Sequence of chain 1.C:
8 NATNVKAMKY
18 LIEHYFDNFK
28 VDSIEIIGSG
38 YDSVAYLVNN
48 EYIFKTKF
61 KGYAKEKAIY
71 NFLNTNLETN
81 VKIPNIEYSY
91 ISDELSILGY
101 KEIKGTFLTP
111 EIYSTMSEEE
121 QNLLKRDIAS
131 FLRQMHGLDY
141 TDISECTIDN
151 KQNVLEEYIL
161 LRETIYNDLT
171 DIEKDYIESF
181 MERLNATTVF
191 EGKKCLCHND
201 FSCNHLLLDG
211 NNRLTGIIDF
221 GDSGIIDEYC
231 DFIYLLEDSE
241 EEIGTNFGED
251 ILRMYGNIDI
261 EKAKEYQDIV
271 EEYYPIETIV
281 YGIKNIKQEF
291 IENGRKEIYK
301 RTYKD

Binding-site contacts:
Ligand atom O3 contacts residue ASP200 of chain 1.C at 3.4 Å (salt-bridge).
Ligand atom C10 contacts residue ASP200 of chain 1.C at 3.6 Å.
Ligand atom C19 contacts residue ASN199 of chain 1.C at 3.7 Å.
Ligand atom C9 contacts residue GLU241 of chain 1.C at 3.7 Å.
Ligand atom C12 contacts residue TYR234 of chain 1.C at 3.8 Å (hydrophobic).
Ligand atom C8 contacts residue TYR234 of chain 1.C at 3.7 Å (hydrophobic).
Ligand atom O contacts residue TYR274 of chain 1.C at 3.7 Å.
Ligand atom C8 contacts residue GLU237 of chain 1.C at 3.8 Å.
Ligand atom C19 contacts residue ASP222 of chain 1.C at 3.5 Å.
Ligand atom O1 contacts residue GLU237 of chain 1.C at 3.4 Å (salt-bridge).
Ligand atom C4 contacts residue GLU237 of chain 1.C at 3.6 Å.
Ligand atom O3 contacts residue TYR234 of chain 1.C at 3.6 Å.
Ligand atom C contacts residue GLU241 of chain 1.C at 3.4 Å.
Ligand atom C9 contacts residue SER202 of chain 1.C at 3.7 Å.
Ligand atom C18 contacts residue TYR234 of chain 1.C at 3.3 Å (hydrophobic).
Ligand atom C18 contacts residue GLU277 of chain 1.C at 3.7 Å.
Ligand atom C10 contacts residue SER202 of chain 1.C at 3.8 Å.
Ligand atom C8 contacts residue GLU242 of chain 1.C at 3.6 Å.
Ligand atom C9 contacts residue GLU242 of chain 1.C at 3.5 Å.
Ligand atom C10 contacts residue TYR234 of chain 1.C at 3.8 Å (hydrophobic).
Ligand atom C2 contacts residue GLU241 of chain 1.C at 3.7 Å.
Ligand atom O2 contacts residue TYR274 of chain 1.C at 3.6 Å.
Ligand atom O5 contacts residue GLU277 of chain 1.C at 3.0 Å (salt-bridge).
Ligand atom C5 contacts residue GLU271 of chain 1.C at 3.7 Å.
Ligand atom N3 contacts residue GLU237 of chain 1.C at 3.4 Å (salt-bridge).
Ligand atom N1 contacts residue ASP200 of chain 1.C at 2.7 Å (salt-bridge).
Ligand atom C15 contacts residue TYR234 of chain 1.C at 3.7 Å (hydrophobic).
Ligand atom N2 contacts residue GLU241 of chain 1.C at 2.8 Å (salt-bridge).
Ligand atom N2 contacts residue GLU242 of chain 1.C at 2.9 Å (salt-bridge).
Ligand atom C1 contacts residue GLU241 of chain 1.C at 2.8 Å.
Ligand atom C8 contacts residue GLU241 of chain 1.C at 3.5 Å.
Ligand atom C16 contacts residue TYR234 of chain 1.C at 3.6 Å (hydrophobic).
Ligand atom N1 contacts residue SER202 of chain 1.C at 2.9 Å (h-bond).
Ligand atom C7 contacts residue GLU241 of chain 1.C at 3.7 Å.
Ligand atom C17 contacts residue TYR234 of chain 1.C at 3.2 Å (hydrophobic).
Ligand atom O6 contacts residue ASP200 of chain 1.C at 3.1 Å (salt-bridge).
Ligand atom N2 contacts residue GLU237 of chain 1.C at 2.9 Å (salt-bridge).
Ligand atom N3 contacts residue GLU271 of chain 1.C at 2.7 Å (salt-bridge).
Ligand atom N4 contacts residue GLU241 of chain 1.C at 3.6 Å.
Ligand atom C20 contacts residue GLU241 of chain 1.C at 3.6 Å.

The protein below binds the small molecule below.
Small molecule (SMILES): CN[C@@H]1[C@@H](O)[C@@H](O[C@@H]2[C@@H](O)[C@H](O[C@H]3O[C@H]([C@@H](C)NC)CC[C@H]3N)[C@@H](N)C[C@H]2N)OC[C@]1(C)O